Sequence of chain 1.C:
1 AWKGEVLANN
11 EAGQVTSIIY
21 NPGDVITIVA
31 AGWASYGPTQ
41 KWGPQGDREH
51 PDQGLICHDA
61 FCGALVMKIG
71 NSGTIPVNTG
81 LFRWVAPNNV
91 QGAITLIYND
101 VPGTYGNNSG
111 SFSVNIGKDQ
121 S

Binding-site contacts:
Ligand atom C4 contacts residue TYR36 of chain 1.C at 4.2 Å (hydrophobic).
Ligand atom C5 contacts residue GLN53 of chain 1.C at 3.6 Å.
Ligand atom C5 contacts residue ASP100 of chain 1.C at 4.1 Å.
Ligand atom O5 contacts residue TYR36 of chain 1.C at 3.4 Å.
Ligand atom C5 contacts residue HIS50 of chain 1.C at 4.1 Å.
Ligand atom C2 contacts residue CA1 of chain 1.P at 3.8 Å.
Ligand atom O3 contacts residue TYR36 of chain 1.C at 3.5 Å (h-bond).
Ligand atom C6 contacts residue GLN53 of chain 1.C at 3.5 Å.
Ligand atom C1 contacts residue TYR36 of chain 1.C at 3.8 Å (hydrophobic).
Ligand atom O6 contacts residue CYS62 of chain 1.C at 4.1 Å.
Ligand atom O4 contacts residue CA1 of chain 1.P at 2.4 Å.
Ligand atom O6 contacts residue HIS50 of chain 1.C at 2.4 Å (h-bond).
Ligand atom O5 contacts residue HIS50 of chain 1.C at 3.3 Å.
Ligand atom O5 contacts residue GLN53 of chain 1.C at 4.1 Å.
Ligand atom O4 contacts residue THR104 of chain 1.C at 3.3 Å (h-bond).
Ligand atom O3 contacts residue THR104 of chain 1.C at 3.3 Å (h-bond).
Ligand atom O3 contacts residue ASN107 of chain 1.C at 2.7 Å (h-bond).
Ligand atom C1 contacts residue HIS50 of chain 1.C at 4.0 Å.
Ligand atom C4 contacts residue ASP100 of chain 1.C at 3.5 Å.
Ligand atom O3 contacts residue CA1 of chain 1.P at 2.4 Å.
Ligand atom C3 contacts residue ASN107 of chain 1.C at 4.0 Å.
Ligand atom C2 contacts residue ASN107 of chain 1.C at 3.8 Å.
Ligand atom C6 contacts residue VAL101 of chain 1.C at 3.4 Å (hydrophobic).
Ligand atom C3 contacts residue CA1 of chain 1.P at 3.4 Å.
Ligand atom C3 contacts residue TYR36 of chain 1.C at 4.0 Å (hydrophobic).
Ligand atom O1 contacts residue GLN53 of chain 1.C at 4.2 Å.
Ligand atom C4 contacts residue CA1 of chain 1.P at 3.4 Å.
Ligand atom C6 contacts residue HIS50 of chain 1.C at 3.6 Å.
Ligand atom C4 contacts residue THR104 of chain 1.C at 3.3 Å.
Ligand atom O6 contacts residue PRO51 of chain 1.C at 4.0 Å.
Ligand atom C3 contacts residue THR104 of chain 1.C at 3.9 Å.
Ligand atom C6 contacts residue ASP100 of chain 1.C at 3.5 Å.
Ligand atom O2 contacts residue ASN107 of chain 1.C at 3.1 Å (h-bond).
Ligand atom C6 contacts residue CYS62 of chain 1.C at 4.1 Å (hydrophobic).
Ligand atom O4 contacts residue ASP100 of chain 1.C at 2.7 Å (salt-bridge).
Ligand atom O4 contacts residue TYR36 of chain 1.C at 3.2 Å (h-bond).
Ligand atom O6 contacts residue VAL101 of chain 1.C at 4.1 Å.
Ligand atom O2 contacts residue TYR36 of chain 1.C at 4.1 Å.
Ligand atom C2 contacts residue TYR36 of chain 1.C at 3.4 Å (hydrophobic).
Ligand atom O6 contacts residue GLN53 of chain 1.C at 3.0 Å (h-bond).

The protein below binds the small molecule below.
Small molecule (SMILES): OC[C@H]1O[C@H](O)[C@H](O)[C@@H](O)[C@H]1O